Binding-site contacts:
Ligand atom C16 contacts residue ALA46 of chain 1.B at 4.0 Å (hydrophobic).
Ligand atom CL1 contacts residue PHE100 of chain 1.B at 3.7 Å.
Ligand atom C2 contacts residue MET117 of chain 1.B at 4.0 Å (hydrophobic).
Ligand atom C15 contacts residue PHE100 of chain 1.B at 4.0 Å (hydrophobic).
Ligand atom C8 contacts residue GLY217 of chain 1.B at 3.5 Å.
Ligand atom C11 contacts residue LEU42 of chain 1.B at 3.9 Å (hydrophobic).
Ligand atom C9 contacts residue TRP79 of chain 1.B at 3.9 Å (hydrophobic).
Ligand atom C19 contacts residue LEU83 of chain 1.B at 3.7 Å (hydrophobic).
Ligand atom C19 contacts residue LEU87 of chain 1.B at 3.9 Å (hydrophobic).
Ligand atom C17 contacts residue GLU49 of chain 1.B at 3.4 Å.
Ligand atom C18 contacts residue GLU49 of chain 1.B at 3.3 Å.
Ligand atom C3 contacts residue ILE120 of chain 1.B at 4.0 Å (hydrophobic).
Ligand atom C13 contacts residue PHE100 of chain 1.B at 4.0 Å (hydrophobic).
Ligand atom CL1 contacts residue MET117 of chain 1.B at 4.0 Å.
Ligand atom C11 contacts residue ALA46 of chain 1.B at 4.0 Å (hydrophobic).
Ligand atom C3 contacts residue MET117 of chain 1.B at 4.0 Å (hydrophobic).
Ligand atom C10 contacts residue TRP79 of chain 1.B at 4.0 Å (hydrophobic).
Ligand atom O1 contacts residue ALA46 of chain 1.B at 3.4 Å (h-bond).
Ligand atom CL1 contacts residue PHE121 of chain 1.B at 3.4 Å.
Ligand atom CL1 contacts residue LEU124 of chain 1.B at 3.5 Å.
Ligand atom C14 contacts residue PHE100 of chain 1.B at 4.0 Å (hydrophobic).
Ligand atom C8 contacts residue LEU80 of chain 1.B at 3.8 Å (hydrophobic).
Ligand atom C9 contacts residue LEU221 of chain 1.B at 3.8 Å (hydrophobic).
Ligand atom O1 contacts residue LEU45 of chain 1.B at 3.3 Å.
Ligand atom C18 contacts residue LEU83 of chain 1.B at 3.8 Å (hydrophobic).
Ligand atom N1 contacts residue LEU124 of chain 1.B at 3.8 Å.
Ligand atom S1 contacts residue ILE120 of chain 1.B at 3.8 Å.
Ligand atom C10 contacts residue ALA46 of chain 1.B at 4.0 Å (hydrophobic).
Ligand atom N2 contacts residue ILE120 of chain 1.B at 3.6 Å.
Ligand atom C2 contacts residue ILE120 of chain 1.B at 3.7 Å (hydrophobic).
Ligand atom C16 contacts residue LEU42 of chain 1.B at 3.5 Å (hydrophobic).
Ligand atom N2 contacts residue MET117 of chain 1.B at 3.2 Å.
Ligand atom N1 contacts residue PHE100 of chain 1.B at 3.7 Å.
Ligand atom CL1 contacts residue LEU98 of chain 1.B at 3.9 Å.
Ligand atom C5 contacts residue HIS220 of chain 1.B at 3.4 Å.
Ligand atom C9 contacts residue LEU80 of chain 1.B at 3.4 Å (hydrophobic).
Ligand atom C13 contacts residue LEU87 of chain 1.B at 3.9 Å (hydrophobic).
Ligand atom C2 contacts residue LEU124 of chain 1.B at 4.0 Å (hydrophobic).
Ligand atom O1 contacts residue GLU49 of chain 1.B at 2.7 Å (salt-bridge).
Ligand atom S1 contacts residue HIS220 of chain 1.B at 3.1 Å (h-bond).

This small molecule binds to this protein.
Small molecule (SMILES): Oc1ccc(CNc2nc(Cl)nc3scc(-c4ccccc4)c23)cc1

Sequence of chain 1.B:
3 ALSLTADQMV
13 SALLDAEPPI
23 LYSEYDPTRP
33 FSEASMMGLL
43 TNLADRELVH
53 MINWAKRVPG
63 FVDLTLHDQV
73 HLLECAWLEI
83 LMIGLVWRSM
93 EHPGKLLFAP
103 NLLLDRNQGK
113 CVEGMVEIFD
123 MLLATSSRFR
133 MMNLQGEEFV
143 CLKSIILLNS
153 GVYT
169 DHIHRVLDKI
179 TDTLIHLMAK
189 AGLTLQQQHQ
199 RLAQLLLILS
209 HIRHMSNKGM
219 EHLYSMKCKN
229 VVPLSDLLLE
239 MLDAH